This protein binds this small molecule.
Small molecule (SMILES): COc1ccc(Cl)cc1-c1nn(C)cc1NC(=O)c1cnn2cccnc12

Binding-site contacts:
Ligand atom C17 contacts residue ALA54 of chain 1.A at 3.4 Å (hydrophobic).
Ligand atom C15 contacts residue GLY168 of chain 1.A at 3.7 Å.
Ligand atom C17 contacts residue GLU105 of chain 1.A at 3.3 Å.
Ligand atom C11 contacts residue LEU158 of chain 1.A at 3.9 Å (hydrophobic).
Ligand atom C10 contacts residue ARG155 of chain 1.A at 3.8 Å.
Ligand atom C5 contacts residue VAL37 of chain 1.A at 3.8 Å (hydrophobic).
Ligand atom C14 contacts residue LEU158 of chain 1.A at 3.7 Å (hydrophobic).
Ligand atom C10 contacts residue LEU158 of chain 1.A at 3.7 Å (hydrophobic).
Ligand atom N contacts residue GLY30 of chain 1.A at 3.8 Å.
Ligand atom N4 contacts residue LEU158 of chain 1.A at 3.6 Å.
Ligand atom C17 contacts residue LEU158 of chain 1.A at 3.6 Å (hydrophobic).
Ligand atom C10 contacts residue GLY168 of chain 1.A at 3.7 Å.
Ligand atom N contacts residue LEU29 of chain 1.A at 3.4 Å (h-bond).
Ligand atom N3 contacts residue ALA54 of chain 1.A at 3.8 Å.
Ligand atom C3 contacts residue GLY30 of chain 1.A at 3.9 Å.
Ligand atom C7 contacts residue ASP169 of chain 1.A at 3.5 Å.
Ligand atom C12 contacts residue LEU29 of chain 1.A at 3.9 Å (hydrophobic).
Ligand atom C13 contacts residue LEU107 of chain 1.A at 3.3 Å (hydrophobic).
Ligand atom C13 contacts residue LEU29 of chain 1.A at 3.9 Å (hydrophobic).
Ligand atom O1 contacts residue GLY110 of chain 1.A at 3.6 Å.
Ligand atom C contacts residue GLU114 of chain 1.A at 3.5 Å.
Ligand atom N3 contacts residue LEU107 of chain 1.A at 3.1 Å (h-bond).
Ligand atom C12 contacts residue LEU158 of chain 1.A at 3.8 Å (hydrophobic).
Ligand atom CL contacts residue GLY32 of chain 1.A at 3.9 Å.
Ligand atom N3 contacts residue GLU105 of chain 1.A at 3.9 Å.
Ligand atom C15 contacts residue LEU158 of chain 1.A at 3.8 Å (hydrophobic).
Ligand atom C6 contacts residue VAL37 of chain 1.A at 3.5 Å (hydrophobic).
Ligand atom C7 contacts residue VAL37 of chain 1.A at 3.6 Å (hydrophobic).
Ligand atom N5 contacts residue LEU158 of chain 1.A at 3.9 Å.
Ligand atom C16 contacts residue MET104 of chain 1.A at 3.8 Å (hydrophobic).
Ligand atom N4 contacts residue ALA54 of chain 1.A at 3.5 Å.
Ligand atom C5 contacts residue GLY30 of chain 1.A at 3.9 Å.
Ligand atom CL contacts residue GLY35 of chain 1.A at 3.6 Å.
Ligand atom N5 contacts residue VAL37 of chain 1.A at 3.8 Å.
Ligand atom CL contacts residue LYS36 of chain 1.A at 3.7 Å.
Ligand atom C8 contacts residue ASP169 of chain 1.A at 3.5 Å.
Ligand atom C16 contacts residue LEU158 of chain 1.A at 3.8 Å (hydrophobic).
Ligand atom C1 contacts residue LEU29 of chain 1.A at 3.5 Å (hydrophobic).
Ligand atom N1 contacts residue GLY30 of chain 1.A at 3.4 Å.
Ligand atom C contacts residue LEU29 of chain 1.A at 3.4 Å (hydrophobic).

Sequence of chain 1.A:
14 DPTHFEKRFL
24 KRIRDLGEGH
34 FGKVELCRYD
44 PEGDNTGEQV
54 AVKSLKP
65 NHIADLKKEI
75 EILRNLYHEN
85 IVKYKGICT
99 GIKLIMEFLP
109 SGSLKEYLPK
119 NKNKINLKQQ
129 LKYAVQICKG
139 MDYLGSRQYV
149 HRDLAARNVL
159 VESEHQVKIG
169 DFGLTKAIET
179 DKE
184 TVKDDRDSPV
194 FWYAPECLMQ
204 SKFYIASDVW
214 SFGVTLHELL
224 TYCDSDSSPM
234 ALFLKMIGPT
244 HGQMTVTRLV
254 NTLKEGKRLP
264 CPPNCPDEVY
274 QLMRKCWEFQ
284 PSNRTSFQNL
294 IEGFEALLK